This small molecule binds to this protein.
Small molecule (SMILES): O=C(O)C1(c2ccc(-c3ccc(Cl)c(Cl)c3)c(F)c2)CC1

Sequence of chain 1.A:
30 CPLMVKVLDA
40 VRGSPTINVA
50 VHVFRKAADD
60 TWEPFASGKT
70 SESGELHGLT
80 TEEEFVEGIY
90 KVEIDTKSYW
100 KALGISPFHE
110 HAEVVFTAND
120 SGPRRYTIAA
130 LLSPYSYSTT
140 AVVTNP

Binding-site contacts:
Ligand atom CAJ contacts residue ALA128 of chain 2.A at 3.8 Å (hydrophobic).
Ligand atom CL2 contacts residue SER137 of chain 1.A at 3.4 Å.
Ligand atom CAP contacts residue LEU130 of chain 2.A at 3.7 Å (hydrophobic).
Ligand atom CAM contacts residue H501 of chain 2.C at 0.7 Å.
Ligand atom FAC contacts residue ALA128 of chain 2.A at 2.9 Å.
Ligand atom CAI contacts residue LEU37 of chain 1.A at 3.9 Å (hydrophobic).
Ligand atom CL2 contacts residue SER137 of chain 2.A at 3.5 Å.
Ligand atom CAR contacts residue H501 of chain 2.C at 0.5 Å.
Ligand atom CAT contacts residue H501 of chain 2.C at 0.5 Å.
Ligand atom OAB contacts residue H501 of chain 2.C at 1.7 Å.
Ligand atom CAJ contacts residue H501 of chain 2.C at 0.2 Å.
Ligand atom CAM contacts residue LYS35 of chain 1.A at 3.2 Å.
Ligand atom CAO contacts residue LEU37 of chain 2.A at 3.8 Å (hydrophobic).
Ligand atom CAS contacts residue H501 of chain 2.C at 0.2 Å.
Ligand atom CAP contacts residue H501 of chain 2.C at 0.7 Å.
Ligand atom CAO contacts residue ALA128 of chain 2.A at 3.5 Å (hydrophobic).
Ligand atom CAF contacts residue H501 of chain 2.C at 0.7 Å.
Ligand atom CAO contacts residue H501 of chain 2.C at 0.4 Å.
Ligand atom CAL contacts residue LYS35 of chain 2.A at 3.3 Å.
Ligand atom CL1 contacts residue THR138 of chain 1.A at 3.6 Å.
Ligand atom FAC contacts residue ALA129 of chain 2.A at 3.6 Å.
Ligand atom CAG contacts residue H501 of chain 2.C at 0.6 Å.
Ligand atom CL1 contacts residue SER137 of chain 1.A at 3.2 Å.
Ligand atom OAA contacts residue LYS35 of chain 2.A at 3.9 Å.
Ligand atom CAK contacts residue H501 of chain 2.C at 0.6 Å.
Ligand atom CAF contacts residue LEU130 of chain 2.A at 3.5 Å (hydrophobic).
Ligand atom CAN contacts residue H501 of chain 2.C at 0.7 Å.
Ligand atom CAH contacts residue H501 of chain 2.C at 0.2 Å.
Ligand atom CL1 contacts residue H501 of chain 2.C at 1.8 Å.
Ligand atom CAU contacts residue H501 of chain 2.C at 0.5 Å.
Ligand atom CAI contacts residue H501 of chain 2.C at 0.4 Å.
Ligand atom CL2 contacts residue H501 of chain 2.C at 0.8 Å.
Ligand atom OAA contacts residue H501 of chain 2.C at 0.9 Å.
Ligand atom CAQ contacts residue H501 of chain 2.C at 0.7 Å.
Ligand atom CAN contacts residue LYS35 of chain 2.A at 3.7 Å.
Ligand atom CAI contacts residue ALA128 of chain 1.A at 3.7 Å (hydrophobic).
Ligand atom OAB contacts residue LYS35 of chain 2.A at 3.5 Å (salt-bridge).
Ligand atom CL2 contacts residue LEU130 of chain 2.A at 3.5 Å.
Ligand atom CAL contacts residue H501 of chain 2.C at 1.1 Å.
Ligand atom FAC contacts residue H501 of chain 2.C at 1.6 Å.

Sequence of chain 2.A:
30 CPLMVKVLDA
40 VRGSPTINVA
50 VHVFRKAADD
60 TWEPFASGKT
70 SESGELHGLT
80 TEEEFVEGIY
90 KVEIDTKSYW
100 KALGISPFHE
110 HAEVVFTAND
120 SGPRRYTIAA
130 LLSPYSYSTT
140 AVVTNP